Sequence of chain 4.C:
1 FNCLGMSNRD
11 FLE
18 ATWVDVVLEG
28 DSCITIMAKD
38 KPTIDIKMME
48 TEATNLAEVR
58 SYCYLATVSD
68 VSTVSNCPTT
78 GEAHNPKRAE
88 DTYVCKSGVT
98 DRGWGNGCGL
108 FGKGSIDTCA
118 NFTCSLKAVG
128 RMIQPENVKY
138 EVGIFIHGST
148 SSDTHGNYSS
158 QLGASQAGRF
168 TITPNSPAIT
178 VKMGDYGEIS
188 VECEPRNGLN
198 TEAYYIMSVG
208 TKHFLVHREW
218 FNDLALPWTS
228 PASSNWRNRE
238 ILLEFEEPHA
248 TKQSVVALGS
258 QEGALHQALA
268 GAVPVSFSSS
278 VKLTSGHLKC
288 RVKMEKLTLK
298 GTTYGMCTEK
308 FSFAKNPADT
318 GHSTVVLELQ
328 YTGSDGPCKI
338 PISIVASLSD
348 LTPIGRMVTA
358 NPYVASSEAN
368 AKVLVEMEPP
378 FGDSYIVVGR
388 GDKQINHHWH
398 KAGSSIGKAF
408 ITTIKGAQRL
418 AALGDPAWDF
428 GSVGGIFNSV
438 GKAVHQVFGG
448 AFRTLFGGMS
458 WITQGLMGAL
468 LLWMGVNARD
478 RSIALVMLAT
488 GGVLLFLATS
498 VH

Binding-site contacts:
Ligand atom O5 contacts residue ASN154 of chain 4.C at 2.4 Å (h-bond).
Ligand atom C7 contacts residue ASN154 of chain 4.C at 4.0 Å.
Ligand atom O5 contacts residue SER157 of chain 4.C at 3.8 Å.
Ligand atom N2 contacts residue ASN154 of chain 4.C at 2.9 Å (h-bond).
Ligand atom C4 contacts residue ASN154 of chain 4.C at 4.2 Å.
Ligand atom C8 contacts residue ASN154 of chain 4.C at 4.2 Å.
Ligand atom C3 contacts residue ASN154 of chain 4.C at 3.8 Å.
Ligand atom C5 contacts residue ASN154 of chain 4.C at 3.7 Å.
Ligand atom C1 contacts residue SER157 of chain 4.C at 3.9 Å.
Ligand atom C2 contacts residue ASN154 of chain 4.C at 2.4 Å.
Ligand atom C1 contacts residue ASN154 of chain 4.C at 1.4 Å.

This protein binds this small molecule.
Small molecule (SMILES): CC(=O)N[C@@H]1[C@@H](O)[C@H](O)[C@@H](CO)O[C@H]1O